This small molecule binds to this protein.
Small molecule (SMILES): Nc1ncnc2[nH]cnc12

Binding-site contacts:
Ligand atom N3 contacts residue BO31 of chain 1.U at 3.7 Å.
Ligand atom N7 contacts residue ALA80 of chain 1.E at 3.6 Å.
Ligand atom N6 contacts residue ILE155 of chain 1.E at 2.9 Å (h-bond).
Ligand atom C8 contacts residue ALA80 of chain 1.E at 3.5 Å (hydrophobic).
Ligand atom N1 contacts residue PHE154 of chain 1.E at 3.6 Å.
Ligand atom N3 contacts residue MET176 of chain 1.E at 3.6 Å.
Ligand atom C8 contacts residue ASP200 of chain 1.E at 3.4 Å.
Ligand atom C6 contacts residue PHE154 of chain 1.E at 3.4 Å (hydrophobic).
Ligand atom N3 contacts residue GLU175 of chain 1.E at 3.2 Å.
Ligand atom N6 contacts residue GLY202 of chain 1.E at 3.6 Å.
Ligand atom C8 contacts residue GLY81 of chain 1.E at 3.7 Å.
Ligand atom N9 contacts residue ALA80 of chain 1.E at 3.9 Å.
Ligand atom C4 contacts residue GLU175 of chain 1.E at 3.9 Å.
Ligand atom N1 contacts residue ILE155 of chain 1.E at 3.0 Å (h-bond).
Ligand atom N3 contacts residue PHE154 of chain 1.E at 3.9 Å.
Ligand atom C5 contacts residue GLY81 of chain 1.E at 3.7 Å.
Ligand atom C8 contacts residue BO31 of chain 1.U at 3.6 Å.
Ligand atom C6 contacts residue ASP200 of chain 1.E at 3.7 Å.
Ligand atom C5 contacts residue ASP200 of chain 1.E at 3.8 Å.
Ligand atom C4 contacts residue PHE154 of chain 1.E at 3.7 Å (hydrophobic).
Ligand atom C2 contacts residue ILE155 of chain 1.E at 3.8 Å (hydrophobic).
Ligand atom C2 contacts residue GLU175 of chain 1.E at 3.8 Å.
Ligand atom C2 contacts residue SER153 of chain 1.E at 3.6 Å.
Ligand atom N7 contacts residue PHE154 of chain 1.E at 3.6 Å.
Ligand atom C8 contacts residue PHE210 of chain 1.E at 3.8 Å (hydrophobic).
Ligand atom N7 contacts residue SER199 of chain 1.E at 3.7 Å.
Ligand atom C2 contacts residue MET176 of chain 1.E at 3.9 Å (hydrophobic).
Ligand atom C6 contacts residue ILE155 of chain 1.E at 3.8 Å (hydrophobic).
Ligand atom C8 contacts residue SER199 of chain 1.E at 3.5 Å.
Ligand atom C4 contacts residue VAL174 of chain 1.E at 3.8 Å (hydrophobic).
Ligand atom N7 contacts residue GLY81 of chain 1.E at 3.4 Å (h-bond).
Ligand atom C8 contacts residue SER79 of chain 1.E at 3.8 Å.
Ligand atom N7 contacts residue ASP200 of chain 1.E at 2.6 Å (salt-bridge).
Ligand atom N6 contacts residue PHE154 of chain 1.E at 3.6 Å.
Ligand atom C2 contacts residue PHE154 of chain 1.E at 3.7 Å (hydrophobic).
Ligand atom C5 contacts residue PHE154 of chain 1.E at 3.3 Å (hydrophobic).
Ligand atom N3 contacts residue VAL174 of chain 1.E at 3.9 Å.
Ligand atom N9 contacts residue BO31 of chain 1.U at 2.7 Å (h-bond).
Ligand atom N6 contacts residue ASP200 of chain 1.E at 2.8 Å (salt-bridge).
Ligand atom C4 contacts residue BO31 of chain 1.U at 3.8 Å.

Sequence of chain 1.E:
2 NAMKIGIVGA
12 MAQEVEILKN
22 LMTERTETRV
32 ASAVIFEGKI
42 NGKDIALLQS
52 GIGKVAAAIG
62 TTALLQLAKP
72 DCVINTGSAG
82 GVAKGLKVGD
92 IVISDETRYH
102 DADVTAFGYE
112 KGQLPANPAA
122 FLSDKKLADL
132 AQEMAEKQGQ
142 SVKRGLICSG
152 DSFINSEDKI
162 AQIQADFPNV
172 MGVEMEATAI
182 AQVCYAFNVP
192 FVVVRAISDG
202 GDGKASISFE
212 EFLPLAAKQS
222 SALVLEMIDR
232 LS